Sequence of chain 1.C:
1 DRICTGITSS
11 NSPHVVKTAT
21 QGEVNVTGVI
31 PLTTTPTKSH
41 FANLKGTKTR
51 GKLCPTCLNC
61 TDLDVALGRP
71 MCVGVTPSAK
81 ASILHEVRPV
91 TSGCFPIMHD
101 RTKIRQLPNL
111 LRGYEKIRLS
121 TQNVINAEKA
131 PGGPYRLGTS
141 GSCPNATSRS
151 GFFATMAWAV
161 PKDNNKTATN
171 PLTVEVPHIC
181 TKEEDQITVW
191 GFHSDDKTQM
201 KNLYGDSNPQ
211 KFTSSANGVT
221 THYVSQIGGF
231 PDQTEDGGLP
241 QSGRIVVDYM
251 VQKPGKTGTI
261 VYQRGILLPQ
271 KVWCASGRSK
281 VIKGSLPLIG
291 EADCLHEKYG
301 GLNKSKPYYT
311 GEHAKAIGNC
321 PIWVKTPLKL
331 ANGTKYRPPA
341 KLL

The protein below binds the small molecule below.
Small molecule (SMILES): CC(=O)N[C@@H]1[C@@H](O)[C@H](O)[C@@H](CO)O[C@H]1O

Binding-site contacts:
Ligand atom C5 contacts residue ASN59 of chain 1.C at 3.7 Å.
Ligand atom O7 contacts residue ASN59 of chain 1.C at 4.5 Å.
Ligand atom N2 contacts residue ASN59 of chain 1.C at 2.9 Å (h-bond).
Ligand atom C4 contacts residue ASN59 of chain 1.C at 4.3 Å.
Ligand atom O6 contacts residue ASN59 of chain 1.C at 4.1 Å.
Ligand atom C7 contacts residue ASN59 of chain 1.C at 3.6 Å.
Ligand atom C3 contacts residue ASN59 of chain 1.C at 3.8 Å.
Ligand atom C8 contacts residue ASN59 of chain 1.C at 4.0 Å.
Ligand atom O5 contacts residue ASN59 of chain 1.C at 2.4 Å (h-bond).
Ligand atom C2 contacts residue ASN59 of chain 1.C at 2.5 Å.
Ligand atom C1 contacts residue ASN59 of chain 1.C at 1.4 Å.